Sequence of chain 1.A:
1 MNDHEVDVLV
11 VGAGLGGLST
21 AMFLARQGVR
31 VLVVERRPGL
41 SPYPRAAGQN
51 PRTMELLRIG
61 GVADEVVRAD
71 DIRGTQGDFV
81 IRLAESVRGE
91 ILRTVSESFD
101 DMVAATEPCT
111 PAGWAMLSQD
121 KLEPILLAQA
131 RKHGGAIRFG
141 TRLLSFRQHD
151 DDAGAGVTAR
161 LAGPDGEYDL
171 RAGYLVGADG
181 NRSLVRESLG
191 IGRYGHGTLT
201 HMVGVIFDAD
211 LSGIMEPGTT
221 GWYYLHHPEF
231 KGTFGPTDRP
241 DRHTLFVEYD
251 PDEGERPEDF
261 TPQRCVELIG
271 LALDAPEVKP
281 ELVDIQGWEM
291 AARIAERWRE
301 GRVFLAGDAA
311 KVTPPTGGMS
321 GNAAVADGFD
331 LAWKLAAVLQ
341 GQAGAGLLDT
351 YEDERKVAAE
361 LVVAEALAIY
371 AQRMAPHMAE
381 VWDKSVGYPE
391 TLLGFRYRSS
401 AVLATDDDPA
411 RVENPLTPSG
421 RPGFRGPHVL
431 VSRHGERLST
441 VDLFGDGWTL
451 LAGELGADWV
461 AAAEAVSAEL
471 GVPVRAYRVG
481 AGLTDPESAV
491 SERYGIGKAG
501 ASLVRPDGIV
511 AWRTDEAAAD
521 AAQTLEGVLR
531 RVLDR

Binding-site contacts:
Ligand atom C15 contacts residue TRP222 of chain 1.A at 3.7 Å (hydrophobic).
Ligand atom O20 contacts residue THR316 of chain 1.A at 3.5 Å.
Ligand atom C6 contacts residue TYR224 of chain 1.A at 3.6 Å (hydrophobic).
Ligand atom C17 contacts residue PRO315 of chain 1.A at 3.7 Å (hydrophobic).
Ligand atom C4 contacts residue PRO315 of chain 1.A at 3.7 Å (hydrophobic).
Ligand atom C15 contacts residue ILE72 of chain 1.A at 3.5 Å (hydrophobic).
Ligand atom C3 contacts residue PRO315 of chain 1.A at 3.4 Å (hydrophobic).
Ligand atom O22 contacts residue GLY318 of chain 1.A at 3.4 Å (h-bond).
Ligand atom O20 contacts residue TYR224 of chain 1.A at 3.4 Å.
Ligand atom C18 contacts residue TRP222 of chain 1.A at 3.3 Å (hydrophobic).
Ligand atom O17 contacts residue TRP222 of chain 1.A at 3.7 Å.
Ligand atom O21 contacts residue GLY317 of chain 1.A at 3.2 Å (h-bond).
Ligand atom C5 contacts residue TRP222 of chain 1.A at 3.3 Å (hydrophobic).
Ligand atom C12 contacts residue TRP222 of chain 1.A at 3.3 Å (hydrophobic).
Ligand atom C16 contacts residue TRP222 of chain 1.A at 3.2 Å (hydrophobic).
Ligand atom C1 contacts residue PRO315 of chain 1.A at 3.6 Å (hydrophobic).
Ligand atom C22 contacts residue PHE79 of chain 1.A at 3.8 Å (hydrophobic).
Ligand atom O20 contacts residue TRP222 of chain 1.A at 3.4 Å (h-bond).
Ligand atom O17 contacts residue PHE79 of chain 1.A at 3.4 Å.
Ligand atom O21 contacts residue TRP222 of chain 1.A at 3.3 Å (h-bond).
Ligand atom C6 contacts residue TRP222 of chain 1.A at 3.2 Å (hydrophobic).
Ligand atom O18 contacts residue TRP222 of chain 1.A at 3.7 Å.
Ligand atom C5 contacts residue PRO315 of chain 1.A at 3.8 Å (hydrophobic).
Ligand atom O23 contacts residue GLY317 of chain 1.A at 3.5 Å (h-bond).
Ligand atom C6 contacts residue GLY317 of chain 1.A at 3.6 Å.
Ligand atom O22 contacts residue GLY317 of chain 1.A at 2.9 Å.
Ligand atom C20 contacts residue GLY318 of chain 1.A at 3.6 Å.
Ligand atom C21 contacts residue TRP222 of chain 1.A at 3.2 Å (hydrophobic).
Ligand atom O18 contacts residue FAD1 of chain 1.D at 3.0 Å (h-bond).
Ligand atom O16 contacts residue ALA47 of chain 1.A at 3.6 Å.
Ligand atom O19 contacts residue THR316 of chain 1.A at 3.3 Å.
Ligand atom C21 contacts residue PRO315 of chain 1.A at 3.7 Å (hydrophobic).
Ligand atom C3 contacts residue MET202 of chain 1.A at 3.0 Å (hydrophobic).
Ligand atom O21 contacts residue TYR224 of chain 1.A at 2.4 Å (h-bond).
Ligand atom O23 contacts residue GLY318 of chain 1.A at 3.3 Å.
Ligand atom C2 contacts residue MET202 of chain 1.A at 3.5 Å (hydrophobic).
Ligand atom C19 contacts residue GLY318 of chain 1.A at 3.7 Å.
Ligand atom O19 contacts residue THR233 of chain 1.A at 3.7 Å.
Ligand atom C17 contacts residue TRP222 of chain 1.A at 3.3 Å (hydrophobic).
Ligand atom C2 contacts residue PRO315 of chain 1.A at 3.5 Å (hydrophobic).

A protein and the small-molecule ligand that binds it are described below.
Small molecule (SMILES): CC[C@@]1(O)C[C@H](O)c2c(cc3c(c2O)C(=O)c2c(O)cccc2C3=O)[C@H]1C(=O)OC